Binding-site contacts:
Ligand atom O7 contacts residue ASN79 of chain 1.B at 3.1 Å (h-bond).
Ligand atom O3 contacts residue TRP54 of chain 1.B at 2.8 Å (h-bond).
Ligand atom C3 contacts residue GLY52 of chain 1.B at 3.7 Å.
Ligand atom O5 contacts residue TYR83 of chain 1.B at 3.7 Å.
Ligand atom C3 contacts residue ASN46 of chain 1.B at 3.6 Å.
Ligand atom C8 contacts residue GLY78 of chain 1.B at 4.3 Å.
Ligand atom C4 contacts residue TYR83 of chain 1.B at 3.8 Å (hydrophobic).
Ligand atom C5 contacts residue TYR83 of chain 1.B at 4.1 Å (hydrophobic).
Ligand atom C8 contacts residue TRP54 of chain 1.B at 3.5 Å (hydrophobic).
Ligand atom C2 contacts residue GLY52 of chain 1.B at 3.4 Å.
Ligand atom O1 contacts residue GLY52 of chain 1.B at 4.0 Å.
Ligand atom C8 contacts residue GLY52 of chain 1.B at 3.4 Å.
Ligand atom C8 contacts residue ASN79 of chain 1.B at 4.2 Å.
Ligand atom C3 contacts residue TRP54 of chain 1.B at 3.8 Å (hydrophobic).
Ligand atom O3 contacts residue ASN46 of chain 1.B at 2.7 Å (h-bond).
Ligand atom C7 contacts residue TRP54 of chain 1.B at 3.6 Å (hydrophobic).
Ligand atom C7 contacts residue ASN79 of chain 1.B at 4.2 Å.
Ligand atom C2 contacts residue TYR83 of chain 1.B at 4.3 Å (hydrophobic).
Ligand atom C2 contacts residue TRP54 of chain 1.B at 4.0 Å (hydrophobic).
Ligand atom C6 contacts residue TYR83 of chain 1.B at 3.7 Å (hydrophobic).
Ligand atom C1 contacts residue GLY52 of chain 1.B at 3.7 Å.
Ligand atom O7 contacts residue GLY78 of chain 1.B at 3.5 Å.
Ligand atom O7 contacts residue TYR83 of chain 1.B at 4.2 Å.
Ligand atom O4 contacts residue TYR83 of chain 1.B at 4.4 Å.
Ligand atom C4 contacts residue ASN46 of chain 1.B at 4.3 Å.
Ligand atom C7 contacts residue GLY78 of chain 1.B at 4.2 Å.
Ligand atom C7 contacts residue GLY52 of chain 1.B at 3.4 Å.
Ligand atom O4 contacts residue ASN46 of chain 1.B at 3.2 Å (h-bond).
Ligand atom C8 contacts residue HIS59 of chain 1.B at 3.4 Å.
Ligand atom C8 contacts residue GLY53 of chain 1.B at 3.6 Å.
Ligand atom N2 contacts residue TRP54 of chain 1.B at 3.3 Å (h-bond).
Ligand atom N2 contacts residue GLY52 of chain 1.B at 2.5 Å (h-bond).
Ligand atom O7 contacts residue TRP54 of chain 1.B at 4.1 Å.
Ligand atom O1 contacts residue ASN79 of chain 1.B at 4.3 Å.
Ligand atom O3 contacts residue GLY52 of chain 1.B at 4.0 Å.

The small molecule below binds the protein below.
Small molecule (SMILES): CC(=O)N[C@@H]1[C@@H](O)[C@H](O)[C@@H](CO)O[C@H]1O

Sequence of chain 1.B:
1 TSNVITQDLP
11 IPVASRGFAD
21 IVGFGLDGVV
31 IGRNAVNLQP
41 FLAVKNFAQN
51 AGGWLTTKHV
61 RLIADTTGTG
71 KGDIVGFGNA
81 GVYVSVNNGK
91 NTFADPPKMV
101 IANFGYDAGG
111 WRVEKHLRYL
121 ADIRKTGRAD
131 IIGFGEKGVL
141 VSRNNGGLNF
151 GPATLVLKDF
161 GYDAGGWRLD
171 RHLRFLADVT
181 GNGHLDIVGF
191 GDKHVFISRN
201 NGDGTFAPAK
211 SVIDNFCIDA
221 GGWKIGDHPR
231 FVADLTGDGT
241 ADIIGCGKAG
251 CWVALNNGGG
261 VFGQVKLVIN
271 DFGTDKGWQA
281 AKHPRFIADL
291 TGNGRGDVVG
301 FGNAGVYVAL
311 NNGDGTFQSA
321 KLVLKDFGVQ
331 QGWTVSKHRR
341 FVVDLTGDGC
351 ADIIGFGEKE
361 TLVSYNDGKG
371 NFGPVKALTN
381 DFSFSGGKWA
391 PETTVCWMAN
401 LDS